Sequence of chain 3.A:
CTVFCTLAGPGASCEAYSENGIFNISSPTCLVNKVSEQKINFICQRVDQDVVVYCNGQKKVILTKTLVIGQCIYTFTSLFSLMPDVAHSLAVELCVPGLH

Binding-site contacts:
Ligand atom C5 contacts residue GLY66 of chain 3.A at 3.4 Å.
Ligand atom C5 contacts residue ASN28 of chain 3.A at 3.7 Å.
Ligand atom C7 contacts residue ASN65 of chain 3.A at 4.2 Å.
Ligand atom C3 contacts residue PHE27 of chain 3.A at 4.2 Å (hydrophobic).
Ligand atom O7 contacts residue GLY66 of chain 3.A at 3.5 Å (h-bond).
Ligand atom C1 contacts residue ASN65 of chain 3.A at 4.4 Å.
Ligand atom C6 contacts residue GLY66 of chain 3.A at 4.0 Å.
Ligand atom O7 contacts residue ASN28 of chain 3.A at 3.3 Å (h-bond).
Ligand atom C4 contacts residue GLY66 of chain 3.A at 4.5 Å.
Ligand atom C5 contacts residue ASN65 of chain 3.A at 3.4 Å.
Ligand atom C4 contacts residue PHE27 of chain 3.A at 3.5 Å (hydrophobic).
Ligand atom C8 contacts residue ASN28 of chain 3.A at 4.3 Å.
Ligand atom N2 contacts residue ASN28 of chain 3.A at 2.8 Å (h-bond).
Ligand atom C3 contacts residue ASN28 of chain 3.A at 3.8 Å.
Ligand atom C4 contacts residue ASN28 of chain 3.A at 4.3 Å.
Ligand atom C5 contacts residue PHE27 of chain 3.A at 3.7 Å (hydrophobic).
Ligand atom C6 contacts residue PHE27 of chain 3.A at 3.9 Å (hydrophobic).
Ligand atom O4 contacts residue PHE27 of chain 3.A at 4.5 Å.
Ligand atom O4 contacts residue GLY66 of chain 3.A at 4.3 Å.
Ligand atom O5 contacts residue GLY66 of chain 3.A at 3.7 Å.
Ligand atom C7 contacts residue ASN28 of chain 3.A at 3.2 Å.
Ligand atom C8 contacts residue GLY66 of chain 3.A at 3.9 Å.
Ligand atom C6 contacts residue ASN65 of chain 3.A at 3.5 Å.
Ligand atom C1 contacts residue GLY66 of chain 3.A at 3.9 Å.
Ligand atom C8 contacts residue ASN65 of chain 3.A at 3.5 Å.
Ligand atom C7 contacts residue GLY66 of chain 3.A at 4.1 Å.
Ligand atom O5 contacts residue ASN28 of chain 3.A at 2.4 Å (h-bond).
Ligand atom C1 contacts residue ASN28 of chain 3.A at 1.4 Å.
Ligand atom C2 contacts residue ASN28 of chain 3.A at 2.4 Å.
Ligand atom O5 contacts residue ASN65 of chain 3.A at 3.7 Å.

A small-molecule ligand and the protein it binds are described below.
Small molecule (SMILES): CC(=O)N[C@H]1[C@H](O[C@H]2[C@H](O)[C@@H](NC(C)=O)CO[C@@H]2CO[C@@H]2O[C@@H](C)[C@@H](O)[C@@H](O)[C@@H]2O)O[C@H](CO)[C@@H](O[C@@H]2O[C@H](CO)[C@@H](O)[C@H](O)[C@@H]2O)[C@@H]1O